Sequence of chain 1.F:
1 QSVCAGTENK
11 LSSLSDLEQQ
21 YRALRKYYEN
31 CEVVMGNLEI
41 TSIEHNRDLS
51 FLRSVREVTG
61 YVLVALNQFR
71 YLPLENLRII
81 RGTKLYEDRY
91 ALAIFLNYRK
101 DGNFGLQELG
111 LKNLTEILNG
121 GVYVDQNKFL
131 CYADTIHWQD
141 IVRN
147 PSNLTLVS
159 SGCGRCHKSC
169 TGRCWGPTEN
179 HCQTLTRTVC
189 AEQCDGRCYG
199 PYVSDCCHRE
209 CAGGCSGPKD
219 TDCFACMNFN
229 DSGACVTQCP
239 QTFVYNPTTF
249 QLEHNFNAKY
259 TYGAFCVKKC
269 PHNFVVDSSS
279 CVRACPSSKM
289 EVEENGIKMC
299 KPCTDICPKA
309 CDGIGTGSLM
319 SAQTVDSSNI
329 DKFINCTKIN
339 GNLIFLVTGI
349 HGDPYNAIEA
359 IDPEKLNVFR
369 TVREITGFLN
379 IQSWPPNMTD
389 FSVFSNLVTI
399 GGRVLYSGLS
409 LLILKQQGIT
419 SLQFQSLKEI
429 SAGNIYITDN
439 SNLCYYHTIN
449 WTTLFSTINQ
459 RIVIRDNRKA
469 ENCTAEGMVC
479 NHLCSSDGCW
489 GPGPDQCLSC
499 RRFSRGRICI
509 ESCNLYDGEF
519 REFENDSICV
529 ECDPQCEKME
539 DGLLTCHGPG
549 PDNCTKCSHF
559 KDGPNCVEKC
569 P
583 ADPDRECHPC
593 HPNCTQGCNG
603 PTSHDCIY

Binding-site contacts:
Ligand atom O7 contacts residue ASN76 of chain 1.F at 3.0 Å (h-bond).
Ligand atom O5 contacts residue ARG78 of chain 1.F at 2.7 Å (salt-bridge).
Ligand atom C1 contacts residue ARG78 of chain 1.F at 3.3 Å.
Ligand atom N2 contacts residue ASN113 of chain 1.F at 3.1 Å (h-bond).
Ligand atom C7 contacts residue GLU75 of chain 1.F at 4.4 Å.
Ligand atom N2 contacts residue ASN76 of chain 1.F at 4.2 Å.
Ligand atom C2 contacts residue ASN113 of chain 1.F at 2.5 Å.
Ligand atom O7 contacts residue GLU75 of chain 1.F at 3.7 Å.
Ligand atom C7 contacts residue ASN76 of chain 1.F at 4.0 Å.
Ligand atom O3 contacts residue ASN76 of chain 1.F at 3.6 Å.
Ligand atom C5 contacts residue ASN113 of chain 1.F at 3.7 Å.
Ligand atom O7 contacts residue ASN113 of chain 1.F at 4.2 Å.
Ligand atom C3 contacts residue ASN113 of chain 1.F at 3.9 Å.
Ligand atom C8 contacts residue ASN113 of chain 1.F at 4.3 Å.
Ligand atom C4 contacts residue ASN113 of chain 1.F at 4.3 Å.
Ligand atom C6 contacts residue ARG78 of chain 1.F at 3.9 Å.
Ligand atom O6 contacts residue PHE222 of chain 1.F at 3.6 Å.
Ligand atom O5 contacts residue ASN113 of chain 1.F at 2.4 Å (h-bond).
Ligand atom C5 contacts residue ARG78 of chain 1.F at 3.6 Å.
Ligand atom C7 contacts residue ASN113 of chain 1.F at 3.8 Å.
Ligand atom O6 contacts residue ARG78 of chain 1.F at 3.5 Å (salt-bridge).
Ligand atom C3 contacts residue ASN76 of chain 1.F at 4.2 Å.
Ligand atom C6 contacts residue PHE222 of chain 1.F at 4.1 Å (hydrophobic).
Ligand atom C2 contacts residue ASN76 of chain 1.F at 3.5 Å.
Ligand atom C1 contacts residue ASN113 of chain 1.F at 1.4 Å.

A small-molecule ligand and the protein it binds are described below.
Small molecule (SMILES): CC(=O)N[C@@H]1[C@@H](O)[C@H](O)[C@@H](CO)O[C@H]1O